Sequence of chain 3.A:
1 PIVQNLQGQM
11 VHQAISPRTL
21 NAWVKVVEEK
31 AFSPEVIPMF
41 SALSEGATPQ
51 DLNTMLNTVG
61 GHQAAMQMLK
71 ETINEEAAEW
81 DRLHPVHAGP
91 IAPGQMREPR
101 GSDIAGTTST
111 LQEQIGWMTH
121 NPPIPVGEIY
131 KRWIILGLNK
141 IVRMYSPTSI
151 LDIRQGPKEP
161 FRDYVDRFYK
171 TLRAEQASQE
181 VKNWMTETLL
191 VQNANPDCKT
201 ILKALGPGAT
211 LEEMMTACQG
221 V

This protein binds this small molecule.
Small molecule (SMILES): CN(C(=O)[C@H](Cc1ccccc1)NC(=O)Cc1c[nH]c2ccc(O)cc12)c1ccc(Cl)cc1

Sequence of chain 4.A:
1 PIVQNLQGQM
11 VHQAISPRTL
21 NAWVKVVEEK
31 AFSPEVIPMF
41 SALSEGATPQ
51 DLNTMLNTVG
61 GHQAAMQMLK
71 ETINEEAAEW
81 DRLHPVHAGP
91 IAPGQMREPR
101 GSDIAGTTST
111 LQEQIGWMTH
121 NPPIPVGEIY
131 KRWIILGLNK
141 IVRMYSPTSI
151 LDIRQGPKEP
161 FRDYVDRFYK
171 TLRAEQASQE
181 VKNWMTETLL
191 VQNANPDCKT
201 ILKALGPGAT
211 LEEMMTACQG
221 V

Binding-site contacts:
Ligand atom C1 contacts residue TYR169 of chain 4.A at 3.9 Å (hydrophobic).
Ligand atom C2 contacts residue ARG173 of chain 4.A at 3.5 Å.
Ligand atom C20 contacts residue ASN53 of chain 3.A at 3.5 Å.
Ligand atom C6 contacts residue GLN63 of chain 3.A at 3.6 Å.
Ligand atom C8 contacts residue LYS70 of chain 3.A at 3.8 Å.
Ligand atom C23 contacts residue LYS70 of chain 3.A at 3.8 Å.
Ligand atom O1 contacts residue LYS70 of chain 3.A at 3.2 Å (salt-bridge).
Ligand atom C8 contacts residue ARG173 of chain 4.A at 3.4 Å.
Ligand atom C4 contacts residue LYS70 of chain 3.A at 3.8 Å.
Ligand atom C5 contacts residue ARG173 of chain 4.A at 3.9 Å.
Ligand atom N3 contacts residue ASN53 of chain 3.A at 3.8 Å.
Ligand atom C6 contacts residue ARG173 of chain 4.A at 3.5 Å.
Ligand atom C3 contacts residue ARG173 of chain 4.A at 3.9 Å.
Ligand atom C24 contacts residue LEU69 of chain 3.A at 3.8 Å (hydrophobic).
Ligand atom C18 contacts residue TYR130 of chain 3.A at 3.5 Å (hydrophobic).
Ligand atom C1 contacts residue ARG173 of chain 4.A at 3.4 Å.
Ligand atom C6 contacts residue LYS70 of chain 3.A at 3.6 Å.
Ligand atom N1 contacts residue LYS70 of chain 3.A at 3.8 Å.
Ligand atom C19 contacts residue ASN53 of chain 3.A at 3.5 Å.
Ligand atom CL contacts residue ASN74 of chain 3.A at 3.8 Å.
Ligand atom C19 contacts residue ALA105 of chain 3.A at 3.6 Å (hydrophobic).
Ligand atom O2 contacts residue ASN57 of chain 3.A at 3.1 Å (h-bond).
Ligand atom C11 contacts residue ASN57 of chain 3.A at 3.6 Å.
Ligand atom C1 contacts residue GLN63 of chain 3.A at 3.7 Å.
Ligand atom C7 contacts residue LYS70 of chain 3.A at 3.5 Å.
Ligand atom C10 contacts residue LYS70 of chain 3.A at 3.7 Å.
Ligand atom C26 contacts residue LEU56 of chain 3.A at 3.8 Å (hydrophobic).
Ligand atom C19 contacts residue TYR130 of chain 3.A at 3.6 Å (hydrophobic).
Ligand atom C9 contacts residue ASN57 of chain 3.A at 3.5 Å.
Ligand atom C10 contacts residue ASN57 of chain 3.A at 3.5 Å.
Ligand atom C26 contacts residue ASN57 of chain 3.A at 3.4 Å.
Ligand atom C20 contacts residue ASN57 of chain 3.A at 3.5 Å.
Ligand atom C14 contacts residue ASN53 of chain 3.A at 3.5 Å.
Ligand atom N2 contacts residue ASN57 of chain 3.A at 2.7 Å (h-bond).
Ligand atom C5 contacts residue LYS70 of chain 3.A at 3.4 Å.
Ligand atom C24 contacts residue MET66 of chain 3.A at 3.7 Å (hydrophobic).
Ligand atom N1 contacts residue GLN63 of chain 3.A at 2.9 Å (h-bond).
Ligand atom N1 contacts residue ARG173 of chain 4.A at 3.5 Å (salt-bridge).
Ligand atom O2 contacts residue ASN53 of chain 3.A at 3.8 Å.
Ligand atom O3 contacts residue LYS182 of chain 4.A at 3.1 Å.